Binding-site contacts:
Ligand atom O2P contacts residue LYS54 of chain 1.A at 2.8 Å (salt-bridge).
Ligand atom CG2 contacts residue ASN180 of chain 1.A at 3.6 Å.
Ligand atom O2P contacts residue ARG61 of chain 1.A at 2.6 Å (salt-bridge).
Ligand atom OXT contacts residue PJN1 of chain 1.D at 3.6 Å (h-bond).
Ligand atom N contacts residue ASN231 of chain 1.A at 3.0 Å (h-bond).
Ligand atom CG1 contacts residue PJN1 of chain 1.D at 3.7 Å.
Ligand atom O contacts residue LEU179 of chain 1.A at 3.5 Å.
Ligand atom O contacts residue VAL183 of chain 1.A at 3.5 Å.
Ligand atom O contacts residue LYS127 of chain 1.A at 3.0 Å (salt-bridge).
Ligand atom O3P contacts residue ARG61 of chain 1.A at 3.1 Å (salt-bridge).
Ligand atom CD2 contacts residue ARG65 of chain 1.A at 3.7 Å.
Ligand atom C contacts residue ASN180 of chain 1.A at 3.6 Å.
Ligand atom O1P contacts residue LYS54 of chain 1.A at 3.7 Å.
Ligand atom CB contacts residue TRP235 of chain 1.A at 3.8 Å (hydrophobic).
Ligand atom CG2 contacts residue PJN1 of chain 1.D at 3.7 Å.
Ligand atom P contacts residue ARG61 of chain 1.A at 3.6 Å.
Ligand atom CA contacts residue ASN231 of chain 1.A at 3.7 Å.
Ligand atom C contacts residue ASN231 of chain 1.A at 3.8 Å.
Ligand atom CB contacts residue VAL183 of chain 1.A at 3.9 Å (hydrophobic).
Ligand atom O contacts residue ASN180 of chain 1.A at 3.0 Å (h-bond).
Ligand atom CG2 contacts residue ARG134 of chain 1.A at 3.6 Å.
Ligand atom CG1 contacts residue LEU227 of chain 1.A at 3.5 Å (hydrophobic).
Ligand atom O1P contacts residue TYR135 of chain 1.A at 2.5 Å (h-bond).
Ligand atom O contacts residue ASN231 of chain 1.A at 3.1 Å (h-bond).
Ligand atom P contacts residue ARG134 of chain 1.A at 3.7 Å.
Ligand atom CB contacts residue ASN180 of chain 1.A at 3.4 Å.
Ligand atom P contacts residue TYR135 of chain 1.A at 3.8 Å.
Ligand atom CB contacts residue ASN231 of chain 1.A at 3.8 Å.
Ligand atom CB contacts residue ASN231 of chain 1.A at 3.7 Å.
Ligand atom CE1 contacts residue ARG65 of chain 1.A at 3.8 Å.
Ligand atom CZ contacts residue ARG65 of chain 1.A at 3.5 Å.
Ligand atom N contacts residue ASN180 of chain 1.A at 3.1 Å (h-bond).
Ligand atom CE2 contacts residue ARG65 of chain 1.A at 3.7 Å.
Ligand atom O1P contacts residue ARG134 of chain 1.A at 2.8 Å (salt-bridge).
Ligand atom O3P contacts residue ARG134 of chain 1.A at 2.8 Å (salt-bridge).
Ligand atom CA contacts residue ASN180 of chain 1.A at 3.2 Å.
Ligand atom CD1 contacts residue ARG65 of chain 1.A at 3.8 Å.
Ligand atom CB contacts residue PJN1 of chain 1.D at 3.6 Å.
Ligand atom P contacts residue LYS54 of chain 1.A at 3.8 Å.
Ligand atom CG2 contacts residue GLY176 of chain 1.A at 3.7 Å.

Sequence of chain 1.A:
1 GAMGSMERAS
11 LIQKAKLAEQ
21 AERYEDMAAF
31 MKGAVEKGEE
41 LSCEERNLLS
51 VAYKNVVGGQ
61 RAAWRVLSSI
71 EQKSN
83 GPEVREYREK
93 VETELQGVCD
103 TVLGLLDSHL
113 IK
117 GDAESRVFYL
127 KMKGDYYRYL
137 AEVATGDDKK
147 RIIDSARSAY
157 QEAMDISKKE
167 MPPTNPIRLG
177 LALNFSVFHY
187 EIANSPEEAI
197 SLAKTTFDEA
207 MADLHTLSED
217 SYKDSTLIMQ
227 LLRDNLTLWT

This protein binds this small molecule.
Small molecule (SMILES): CC(C)[C@H](NC(=O)[C@@H](NC(=O)[C@H](C)NC(=O)[C@@H]1CCCN1C(=O)[C@@H](N)Cc1ccccc1)[C@@H](C)OP(=O)(O)O)C(=O)O